Sequence of chain 1.A:
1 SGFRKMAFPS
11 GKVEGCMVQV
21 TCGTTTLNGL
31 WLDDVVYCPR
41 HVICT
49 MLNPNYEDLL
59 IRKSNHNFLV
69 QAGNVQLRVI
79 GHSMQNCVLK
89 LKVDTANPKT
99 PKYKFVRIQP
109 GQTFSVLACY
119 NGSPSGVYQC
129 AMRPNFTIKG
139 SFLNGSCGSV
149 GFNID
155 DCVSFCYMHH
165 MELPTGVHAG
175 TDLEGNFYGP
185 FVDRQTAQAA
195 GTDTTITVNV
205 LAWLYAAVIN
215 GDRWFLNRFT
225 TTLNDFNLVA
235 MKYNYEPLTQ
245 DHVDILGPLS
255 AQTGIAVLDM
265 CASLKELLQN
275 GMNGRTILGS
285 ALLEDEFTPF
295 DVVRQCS

Binding-site contacts:
Ligand atom C8 contacts residue GLU166 of chain 1.A at 3.7 Å.
Ligand atom C15 contacts residue CYS145 of chain 1.A at 3.7 Å (hydrophobic).
Ligand atom C16 contacts residue ASN142 of chain 1.A at 3.5 Å.
Ligand atom O3 contacts residue THR190 of chain 1.A at 3.3 Å (h-bond).
Ligand atom CL1 contacts residue ASP187 of chain 1.A at 3.4 Å.
Ligand atom O4 contacts residue CYS145 of chain 1.A at 3.4 Å (h-bond).
Ligand atom O5 contacts residue THR26 of chain 1.A at 3.6 Å.
Ligand atom C24 contacts residue GLU166 of chain 1.A at 3.5 Å.
Ligand atom CL1 contacts residue HIS41 of chain 1.A at 3.7 Å.
Ligand atom C25 contacts residue GLU166 of chain 1.A at 3.6 Å.
Ligand atom C24 contacts residue PHE140 of chain 1.A at 3.3 Å (hydrophobic).
Ligand atom C12 contacts residue GLN189 of chain 1.A at 3.6 Å.
Ligand atom O1 contacts residue GLU166 of chain 1.A at 2.7 Å (salt-bridge).
Ligand atom C20 contacts residue CYS145 of chain 1.A at 3.5 Å (hydrophobic).
Ligand atom C20 contacts residue ASN142 of chain 1.A at 3.7 Å.
Ligand atom O4 contacts residue GLY143 of chain 1.A at 2.9 Å (h-bond).
Ligand atom N1 contacts residue THR26 of chain 1.A at 3.7 Å.
Ligand atom C12 contacts residue THR190 of chain 1.A at 3.0 Å.
Ligand atom C12 contacts residue GLN192 of chain 1.A at 3.1 Å.
Ligand atom C13 contacts residue MET165 of chain 1.A at 3.6 Å (hydrophobic).
Ligand atom C3 contacts residue MET165 of chain 1.A at 3.7 Å (hydrophobic).
Ligand atom O4 contacts residue ASN142 of chain 1.A at 3.3 Å (h-bond).
Ligand atom C12 contacts residue ARG188 of chain 1.A at 3.1 Å.
Ligand atom O3 contacts residue GLN192 of chain 1.A at 3.7 Å.
Ligand atom O2 contacts residue GLN189 of chain 1.A at 3.6 Å.
Ligand atom C11 contacts residue LEU167 of chain 1.A at 3.4 Å (hydrophobic).
Ligand atom C23 contacts residue ASN142 of chain 1.A at 3.7 Å.
Ligand atom C6 contacts residue MET165 of chain 1.A at 3.6 Å (hydrophobic).
Ligand atom C11 contacts residue MET165 of chain 1.A at 3.7 Å (hydrophobic).
Ligand atom C25 contacts residue HIS163 of chain 1.A at 3.4 Å.
Ligand atom N3 contacts residue CYS145 of chain 1.A at 3.7 Å.
Ligand atom O1 contacts residue MET165 of chain 1.A at 3.0 Å.
Ligand atom O3 contacts residue PRO168 of chain 1.A at 3.7 Å.
Ligand atom N1 contacts residue ASN142 of chain 1.A at 3.5 Å (h-bond).
Ligand atom N4 contacts residue HIS163 of chain 1.A at 2.9 Å (h-bond).
Ligand atom N4 contacts residue GLU166 of chain 1.A at 3.7 Å.
Ligand atom N4 contacts residue SER144 of chain 1.A at 3.7 Å.
Ligand atom C23 contacts residue LEU141 of chain 1.A at 3.6 Å (hydrophobic).
Ligand atom C17 contacts residue ASN142 of chain 1.A at 3.1 Å.
Ligand atom O5 contacts residue THR25 of chain 1.A at 3.5 Å.

The small molecule below binds the protein below.
Small molecule (SMILES): CC(C)(O)CCOc1cc(Cl)cc(-c2cc(-c3c[nH]c(=O)[nH]c3=O)cn(-c3cccnc3)c2=O)c1